Sequence of chain 1.A:
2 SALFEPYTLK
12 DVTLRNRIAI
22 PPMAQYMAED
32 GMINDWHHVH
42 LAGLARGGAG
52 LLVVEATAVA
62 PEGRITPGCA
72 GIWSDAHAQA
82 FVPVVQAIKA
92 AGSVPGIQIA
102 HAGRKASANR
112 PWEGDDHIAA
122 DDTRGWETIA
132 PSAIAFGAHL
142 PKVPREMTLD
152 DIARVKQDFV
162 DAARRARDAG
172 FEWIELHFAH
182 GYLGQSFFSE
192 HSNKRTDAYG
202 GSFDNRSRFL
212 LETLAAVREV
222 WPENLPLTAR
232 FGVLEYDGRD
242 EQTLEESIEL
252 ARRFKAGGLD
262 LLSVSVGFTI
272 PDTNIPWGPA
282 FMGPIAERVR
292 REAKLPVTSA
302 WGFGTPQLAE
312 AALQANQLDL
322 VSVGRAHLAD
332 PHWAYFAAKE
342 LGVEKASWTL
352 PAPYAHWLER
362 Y

A protein and the small-molecule ligand that binds it are described below.
Small molecule (SMILES): C[C@@H](O)[C@@H](C)O

Binding-site contacts:
Ligand atom O5 contacts residue ARG207 of chain 1.A at 4.4 Å.
Ligand atom C4 contacts residue ARG240 of chain 1.A at 4.1 Å.
Ligand atom C1 contacts residue THR244 of chain 1.A at 3.9 Å.
Ligand atom O6 contacts residue GLU191 of chain 1.A at 2.3 Å (salt-bridge).
Ligand atom C1 contacts residue PHE189 of chain 1.A at 3.3 Å (hydrophobic).
Ligand atom C1 contacts residue ARG207 of chain 1.A at 3.8 Å.
Ligand atom C3 contacts residue GLU191 of chain 1.A at 3.1 Å.
Ligand atom C4 contacts residue GLN243 of chain 1.A at 3.9 Å.
Ligand atom C4 contacts residue GLU191 of chain 1.A at 4.0 Å.
Ligand atom C3 contacts residue THR244 of chain 1.A at 4.3 Å.
Ligand atom O5 contacts residue GLU191 of chain 1.A at 2.9 Å (salt-bridge).
Ligand atom O6 contacts residue ARG240 of chain 1.A at 3.2 Å (salt-bridge).
Ligand atom C2 contacts residue THR244 of chain 1.A at 4.3 Å.
Ligand atom C2 contacts residue GLU191 of chain 1.A at 4.1 Å.
Ligand atom C4 contacts residue THR244 of chain 1.A at 4.0 Å.
Ligand atom O5 contacts residue PHE189 of chain 1.A at 4.2 Å.
Ligand atom C1 contacts residue GLU247 of chain 1.A at 3.5 Å.
Ligand atom C2 contacts residue PHE189 of chain 1.A at 4.5 Å (hydrophobic).
Ligand atom C3 contacts residue ARG207 of chain 1.A at 4.3 Å.
Ligand atom C3 contacts residue GLU247 of chain 1.A at 3.6 Å.
Ligand atom C3 contacts residue ARG240 of chain 1.A at 4.1 Å.
Ligand atom O5 contacts residue SER190 of chain 1.A at 3.6 Å.
Ligand atom C2 contacts residue ARG207 of chain 1.A at 3.9 Å.
Ligand atom C4 contacts residue GLU247 of chain 1.A at 3.0 Å.
Ligand atom C2 contacts residue GLU247 of chain 1.A at 3.9 Å.